Sequence of chain 1.A:
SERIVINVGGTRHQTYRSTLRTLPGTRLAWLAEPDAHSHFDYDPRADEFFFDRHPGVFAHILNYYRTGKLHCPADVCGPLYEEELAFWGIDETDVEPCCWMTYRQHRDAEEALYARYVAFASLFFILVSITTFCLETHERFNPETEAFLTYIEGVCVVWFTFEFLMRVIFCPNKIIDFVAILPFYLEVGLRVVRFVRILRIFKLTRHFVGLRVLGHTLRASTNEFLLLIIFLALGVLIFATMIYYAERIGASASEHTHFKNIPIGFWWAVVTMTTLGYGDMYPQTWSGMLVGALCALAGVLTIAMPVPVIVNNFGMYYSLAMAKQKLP

The small molecule below binds the protein below.
Small molecule (SMILES): Cc1ccc(S(=O)(=O)n2ccc(C(=O)NCc3ncco3)c2)cc1

Binding-site contacts:
Ligand atom C19 contacts residue LEU354 of chain 1.B at 4.1 Å (hydrophobic).
Ligand atom C14 contacts residue LEU324 of chain 1.A at 4.2 Å (hydrophobic).
Ligand atom O17 contacts residue THR325 of chain 1.A at 3.0 Å (h-bond).
Ligand atom C16 contacts residue THR325 of chain 1.A at 4.2 Å.
Ligand atom O09 contacts residue HIS327 of chain 1.A at 3.7 Å.
Ligand atom C20 contacts residue LEU354 of chain 1.B at 4.1 Å (hydrophobic).
Ligand atom O17 contacts residue LEU331 of chain 1.A at 4.4 Å.
Ligand atom C13 contacts residue LEU197 of chain 1.A at 4.0 Å (hydrophobic).
Ligand atom N18 contacts residue LEU324 of chain 1.A at 4.4 Å.
Ligand atom O09 contacts residue PHE328 of chain 1.A at 3.7 Å.
Ligand atom O17 contacts residue LEU324 of chain 1.A at 3.4 Å.
Ligand atom C04 contacts residue HIS327 of chain 1.A at 4.3 Å.
Ligand atom C01 contacts residue ALA193 of chain 1.A at 3.6 Å (hydrophobic).
Ligand atom C16 contacts residue LEU324 of chain 1.A at 3.8 Å (hydrophobic).
Ligand atom C15 contacts residue PHE328 of chain 1.A at 4.4 Å (hydrophobic).
Ligand atom N21 contacts residue ALA353 of chain 1.B at 4.0 Å.
Ligand atom C02 contacts residue PHE194 of chain 1.A at 4.2 Å (hydrophobic).
Ligand atom C22 contacts residue ALA353 of chain 1.B at 3.7 Å (hydrophobic).
Ligand atom C01 contacts residue PHE194 of chain 1.A at 4.0 Å (hydrophobic).
Ligand atom C12 contacts residue LEU197 of chain 1.A at 4.3 Å (hydrophobic).
Ligand atom C07 contacts residue PHE194 of chain 1.A at 4.0 Å (hydrophobic).
Ligand atom C03 contacts residue HIS327 of chain 1.A at 4.2 Å.
Ligand atom O24 contacts residue LEU354 of chain 1.B at 4.0 Å.

Sequence of chain 1.B:
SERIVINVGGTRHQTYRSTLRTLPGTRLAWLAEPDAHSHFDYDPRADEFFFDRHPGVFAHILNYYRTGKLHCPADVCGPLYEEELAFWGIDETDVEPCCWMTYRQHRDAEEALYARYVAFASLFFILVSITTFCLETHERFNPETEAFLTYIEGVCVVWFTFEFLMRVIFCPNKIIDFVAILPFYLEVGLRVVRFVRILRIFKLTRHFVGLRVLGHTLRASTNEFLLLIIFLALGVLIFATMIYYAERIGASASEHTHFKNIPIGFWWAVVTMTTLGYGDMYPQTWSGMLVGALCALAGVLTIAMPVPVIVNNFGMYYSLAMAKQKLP